Sequence of chain 1.A:
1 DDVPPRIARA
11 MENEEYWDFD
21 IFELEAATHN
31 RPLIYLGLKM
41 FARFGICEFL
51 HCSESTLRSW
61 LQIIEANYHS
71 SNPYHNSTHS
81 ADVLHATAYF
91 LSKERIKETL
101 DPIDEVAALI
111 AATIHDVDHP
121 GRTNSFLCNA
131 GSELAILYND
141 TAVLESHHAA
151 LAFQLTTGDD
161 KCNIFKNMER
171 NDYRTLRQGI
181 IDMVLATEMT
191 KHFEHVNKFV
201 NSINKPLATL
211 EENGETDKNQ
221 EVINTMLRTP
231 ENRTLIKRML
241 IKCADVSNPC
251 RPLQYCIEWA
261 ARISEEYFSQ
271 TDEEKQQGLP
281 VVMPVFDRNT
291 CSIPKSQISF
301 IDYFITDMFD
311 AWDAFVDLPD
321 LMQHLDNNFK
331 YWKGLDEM

Binding-site contacts:
Ligand atom F26 contacts residue MET189 of chain 1.A at 3.6 Å.
Ligand atom O19 contacts residue MET189 of chain 1.A at 3.6 Å (h-bond).
Ligand atom C16 contacts residue MET189 of chain 1.A at 3.7 Å (hydrophobic).
Ligand atom C8 contacts residue VAL246 of chain 1.A at 3.5 Å (hydrophobic).
Ligand atom N3 contacts residue ILE263 of chain 1.A at 3.8 Å.
Ligand atom N9 contacts residue TYR74 of chain 1.A at 3.2 Å (h-bond).
Ligand atom N1 contacts residue ILE263 of chain 1.A at 3.7 Å.
Ligand atom N1 contacts residue GLN297 of chain 1.A at 3.5 Å (h-bond).
Ligand atom C6 contacts residue PHE300 of chain 1.A at 3.4 Å (hydrophobic).
Ligand atom N10 contacts residue PHE300 of chain 1.A at 3.6 Å.
Ligand atom C5 contacts residue PHE300 of chain 1.A at 3.4 Å (hydrophobic).
Ligand atom C20 contacts residue MET283 of chain 1.A at 3.7 Å (hydrophobic).
Ligand atom N9 contacts residue ASN248 of chain 1.A at 3.3 Å (h-bond).
Ligand atom C13 contacts residue PHE300 of chain 1.A at 3.9 Å (hydrophobic).
Ligand atom C14 contacts residue PHE300 of chain 1.A at 3.9 Å (hydrophobic).
Ligand atom C4 contacts residue ILE263 of chain 1.A at 3.7 Å (hydrophobic).
Ligand atom C16 contacts residue PHE304 of chain 1.A at 3.7 Å (hydrophobic).
Ligand atom C16 contacts residue PHE300 of chain 1.A at 3.8 Å (hydrophobic).
Ligand atom N10 contacts residue ASN248 of chain 1.A at 2.9 Å (h-bond).
Ligand atom C15 contacts residue PHE300 of chain 1.A at 3.9 Å (hydrophobic).
Ligand atom C11 contacts residue TYR267 of chain 1.A at 3.6 Å (hydrophobic).
Ligand atom N7 contacts residue ILE263 of chain 1.A at 3.9 Å.
Ligand atom C18 contacts residue TYR267 of chain 1.A at 3.5 Å (hydrophobic).
Ligand atom C21 contacts residue MET283 of chain 1.A at 3.4 Å (hydrophobic).
Ligand atom F26 contacts residue HIS192 of chain 1.A at 3.4 Å.
Ligand atom N10 contacts residue GLN297 of chain 1.A at 3.5 Å (h-bond).
Ligand atom N1 contacts residue PHE300 of chain 1.A at 3.5 Å.
Ligand atom C2 contacts residue PHE300 of chain 1.A at 3.5 Å (hydrophobic).
Ligand atom O22 contacts residue PHE304 of chain 1.A at 3.9 Å.
Ligand atom C18 contacts residue PHE300 of chain 1.A at 3.9 Å (hydrophobic).
Ligand atom C17 contacts residue PHE300 of chain 1.A at 3.8 Å (hydrophobic).
Ligand atom CL1 contacts residue PHE300 of chain 1.A at 3.6 Å.
Ligand atom C8 contacts residue TYR74 of chain 1.A at 3.5 Å (hydrophobic).
Ligand atom N3 contacts residue PHE300 of chain 1.A at 3.3 Å.
Ligand atom C4 contacts residue PHE300 of chain 1.A at 3.4 Å (hydrophobic).
Ligand atom CL1 contacts residue PHE286 of chain 1.A at 3.5 Å.
Ligand atom C6 contacts residue ILE263 of chain 1.A at 3.7 Å (hydrophobic).
Ligand atom F25 contacts residue THR187 of chain 1.A at 3.4 Å.
Ligand atom C27 contacts residue PHE286 of chain 1.A at 3.9 Å (hydrophobic).
Ligand atom O19 contacts residue PHE304 of chain 1.A at 3.6 Å.

The protein below binds the small molecule below.
Small molecule (SMILES): CC(C)Oc1cc(Cn2cnc3c(N)nc(Cl)nc32)cc(OCC(F)F)c1